A small-molecule ligand and the protein it binds are described below.
Small molecule (SMILES): CC(=O)N[C@@H]1[C@@H](O)[C@H](O)[C@@H](CO)O[C@H]1O

Sequence of chain 1.A:
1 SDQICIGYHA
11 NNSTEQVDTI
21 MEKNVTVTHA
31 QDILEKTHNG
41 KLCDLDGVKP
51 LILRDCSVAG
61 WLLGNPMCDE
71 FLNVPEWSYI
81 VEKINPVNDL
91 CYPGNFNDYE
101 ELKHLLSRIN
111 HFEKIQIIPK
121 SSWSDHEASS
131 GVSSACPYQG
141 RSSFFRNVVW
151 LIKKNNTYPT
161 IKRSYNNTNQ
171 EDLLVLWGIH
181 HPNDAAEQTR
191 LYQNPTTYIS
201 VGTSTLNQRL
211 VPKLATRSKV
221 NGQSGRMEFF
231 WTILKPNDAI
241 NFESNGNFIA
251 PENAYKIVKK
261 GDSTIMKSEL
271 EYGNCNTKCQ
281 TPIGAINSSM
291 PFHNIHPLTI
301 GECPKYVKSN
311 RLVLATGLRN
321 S

Binding-site contacts:
Ligand atom O7 contacts residue ASN24 of chain 1.A at 3.8 Å.
Ligand atom N2 contacts residue ASN24 of chain 1.A at 2.9 Å (h-bond).
Ligand atom C8 contacts residue LYS23 of chain 1.A at 4.0 Å.
Ligand atom C1 contacts residue ASN24 of chain 1.A at 1.4 Å.
Ligand atom C7 contacts residue ASN24 of chain 1.A at 3.5 Å.
Ligand atom C2 contacts residue ASN24 of chain 1.A at 2.4 Å.
Ligand atom C3 contacts residue ASN24 of chain 1.A at 3.8 Å.
Ligand atom C4 contacts residue ASN24 of chain 1.A at 4.2 Å.
Ligand atom C5 contacts residue ASN24 of chain 1.A at 3.7 Å.
Ligand atom O5 contacts residue ASN24 of chain 1.A at 2.4 Å (h-bond).
Ligand atom O6 contacts residue GLN16 of chain 1.A at 4.1 Å.